Binding-site contacts:
Ligand atom C21 contacts residue SER242 of chain 1.C at 3.6 Å.
Ligand atom O32 contacts residue HIS62 of chain 1.C at 2.8 Å (h-bond).
Ligand atom C33 contacts residue TRP291 of chain 1.C at 3.7 Å (hydrophobic).
Ligand atom CL25 contacts residue PHE243 of chain 1.C at 3.6 Å.
Ligand atom O18 contacts residue TRP291 of chain 1.C at 3.5 Å.
Ligand atom C12 contacts residue GLY339 of chain 1.C at 3.6 Å.
Ligand atom N01 contacts residue GLY295 of chain 1.C at 3.1 Å (h-bond).
Ligand atom C20 contacts residue ASN289 of chain 1.C at 3.4 Å.
Ligand atom O16 contacts residue MET290 of chain 1.C at 3.0 Å (h-bond).
Ligand atom N03 contacts residue MET290 of chain 1.C at 2.7 Å (h-bond).
Ligand atom C27 contacts residue ILE288 of chain 1.C at 3.6 Å (hydrophobic).
Ligand atom N01 contacts residue ASN289 of chain 1.C at 3.7 Å.
Ligand atom C34 contacts residue GLN292 of chain 1.C at 3.4 Å.
Ligand atom O31 contacts residue ARG342 of chain 1.C at 2.7 Å (salt-bridge).
Ligand atom O16 contacts residue ASN289 of chain 1.C at 3.4 Å (h-bond).
Ligand atom C20 contacts residue GLU237 of chain 1.C at 3.5 Å.
Ligand atom C34 contacts residue TRP291 of chain 1.C at 3.2 Å (hydrophobic).
Ligand atom C31 contacts residue GLY339 of chain 1.C at 3.6 Å.
Ligand atom C22 contacts residue SER242 of chain 1.C at 3.3 Å.
Ligand atom N19 contacts residue GLU237 of chain 1.C at 3.4 Å.
Ligand atom O18 contacts residue MET341 of chain 1.C at 3.3 Å.
Ligand atom C02 contacts residue MET290 of chain 1.C at 3.4 Å (hydrophobic).
Ligand atom C17 contacts residue TRP291 of chain 1.C at 3.6 Å (hydrophobic).
Ligand atom F23 contacts residue SER242 of chain 1.C at 3.1 Å.
Ligand atom F23 contacts residue SER140 of chain 1.C at 3.4 Å.
Ligand atom C15 contacts residue MET290 of chain 1.C at 3.5 Å (hydrophobic).
Ligand atom C02 contacts residue GLU293 of chain 1.C at 3.7 Å.
Ligand atom N01 contacts residue MET290 of chain 1.C at 3.1 Å (h-bond).
Ligand atom N19 contacts residue ASN289 of chain 1.C at 2.7 Å (h-bond).
Ligand atom C13 contacts residue GLY339 of chain 1.C at 3.7 Å.
Ligand atom C32 contacts residue TRP291 of chain 1.C at 3.7 Å (hydrophobic).
Ligand atom C contacts residue GLY338 of chain 1.C at 3.6 Å.
Ligand atom N03 contacts residue GLU293 of chain 1.C at 3.2 Å (salt-bridge).
Ligand atom N01 contacts residue GLU293 of chain 1.C at 3.5 Å (salt-bridge).
Ligand atom C26 contacts residue ILE288 of chain 1.C at 3.7 Å (hydrophobic).
Ligand atom C27 contacts residue ASN289 of chain 1.C at 3.0 Å.
Ligand atom O32 contacts residue ARG342 of chain 1.C at 3.5 Å (salt-bridge).
Ligand atom O18 contacts residue GLY339 of chain 1.C at 3.2 Å (h-bond).
Ligand atom N14 contacts residue GLY339 of chain 1.C at 2.9 Å (h-bond).
Ligand atom C34 contacts residue HIS62 of chain 1.C at 3.5 Å.

Sequence of chain 1.C:
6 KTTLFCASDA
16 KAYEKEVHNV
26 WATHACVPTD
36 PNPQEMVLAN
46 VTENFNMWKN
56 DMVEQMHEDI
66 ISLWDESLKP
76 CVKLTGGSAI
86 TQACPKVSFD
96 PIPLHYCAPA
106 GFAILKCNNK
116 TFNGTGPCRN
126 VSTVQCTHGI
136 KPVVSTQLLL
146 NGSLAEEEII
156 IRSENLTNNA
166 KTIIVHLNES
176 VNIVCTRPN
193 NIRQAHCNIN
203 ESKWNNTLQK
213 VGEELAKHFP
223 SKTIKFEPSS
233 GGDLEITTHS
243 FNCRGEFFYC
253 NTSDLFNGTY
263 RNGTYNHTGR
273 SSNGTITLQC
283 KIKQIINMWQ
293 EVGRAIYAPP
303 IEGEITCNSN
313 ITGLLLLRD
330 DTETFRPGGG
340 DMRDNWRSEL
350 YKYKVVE

A small-molecule ligand and the protein it binds are described below.
Small molecule (SMILES): [H]/N=C(/N)NC[C@H]1[C@H](CC[C@H](O)CO)c2cc(CNC)ccc2[C@@H]1NC(=O)C(=O)Nc1ccc(Cl)c(F)c1